Binding-site contacts:
Ligand atom O5' contacts residue ARG131 of chain 36.A at 2.6 Å (salt-bridge).
Ligand atom N3 contacts residue ARG125 of chain 36.A at 3.6 Å (salt-bridge).
Ligand atom C3' contacts residue ARG125 of chain 36.A at 3.3 Å.
Ligand atom C1' contacts residue ARG125 of chain 36.A at 4.2 Å.
Ligand atom P contacts residue ILE23 of chain 31.A at 4.4 Å.
Ligand atom N3 contacts residue ASN16 of chain 31.A at 2.9 Å (h-bond).
Ligand atom C4 contacts residue SER17 of chain 31.A at 4.1 Å.
Ligand atom O5' contacts residue ARG125 of chain 36.A at 3.0 Å (salt-bridge).
Ligand atom O4 contacts residue SER17 of chain 31.A at 3.2 Å.
Ligand atom C5' contacts residue SER77 of chain 36.A at 4.4 Å.
Ligand atom N1 contacts residue ASN16 of chain 31.A at 4.4 Å.
Ligand atom O3' contacts residue ARG125 of chain 36.A at 4.0 Å.
Ligand atom C5 contacts residue THR21 of chain 31.A at 4.3 Å.
Ligand atom N3 contacts residue SER17 of chain 31.A at 4.3 Å.
Ligand atom OP2 contacts residue ILE23 of chain 31.A at 4.5 Å.
Ligand atom O2 contacts residue ASN16 of chain 31.A at 2.5 Å (h-bond).
Ligand atom P contacts residue ARG125 of chain 36.A at 3.7 Å.
Ligand atom OP2 contacts residue ARG131 of chain 36.A at 3.7 Å.
Ligand atom C5' contacts residue ARG125 of chain 36.A at 4.1 Å.
Ligand atom P contacts residue ARG131 of chain 36.A at 3.5 Å.
Ligand atom OP2 contacts residue SER77 of chain 36.A at 4.1 Å.
Ligand atom N1 contacts residue ARG125 of chain 36.A at 3.7 Å.
Ligand atom OP1 contacts residue ARG131 of chain 36.A at 3.4 Å (salt-bridge).
Ligand atom O2 contacts residue ARG125 of chain 36.A at 3.9 Å.
Ligand atom C6 contacts residue ARG125 of chain 36.A at 3.5 Å.
Ligand atom O4 contacts residue ARG125 of chain 36.A at 3.8 Å.
Ligand atom C2 contacts residue ARG125 of chain 36.A at 3.8 Å.
Ligand atom C4 contacts residue ARG125 of chain 36.A at 3.5 Å.
Ligand atom C5' contacts residue ARG131 of chain 36.A at 3.2 Å.
Ligand atom C5 contacts residue ARG125 of chain 36.A at 3.5 Å.
Ligand atom OP1 contacts residue ILE23 of chain 31.A at 4.0 Å.
Ligand atom O4 contacts residue THR21 of chain 31.A at 3.9 Å.
Ligand atom OP1 contacts residue ARG125 of chain 36.A at 2.9 Å (salt-bridge).
Ligand atom C4 contacts residue ASN16 of chain 31.A at 4.1 Å.
Ligand atom C4' contacts residue ARG125 of chain 36.A at 4.4 Å.
Ligand atom C2 contacts residue ASN16 of chain 31.A at 3.0 Å.
Ligand atom OP3 contacts residue ARG125 of chain 36.A at 2.8 Å.
Ligand atom C5' contacts residue MET76 of chain 36.A at 4.3 Å (hydrophobic).
Ligand atom OP3 contacts residue ILE23 of chain 31.A at 4.2 Å.
Ligand atom C2' contacts residue ARG125 of chain 36.A at 3.6 Å.

Sequence of chain 36.A:
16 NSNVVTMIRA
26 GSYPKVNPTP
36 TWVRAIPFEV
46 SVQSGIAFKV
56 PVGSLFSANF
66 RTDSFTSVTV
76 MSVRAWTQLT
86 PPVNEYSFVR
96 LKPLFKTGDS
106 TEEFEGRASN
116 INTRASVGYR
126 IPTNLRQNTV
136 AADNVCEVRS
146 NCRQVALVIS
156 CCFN

Sequence of chain 31.A:
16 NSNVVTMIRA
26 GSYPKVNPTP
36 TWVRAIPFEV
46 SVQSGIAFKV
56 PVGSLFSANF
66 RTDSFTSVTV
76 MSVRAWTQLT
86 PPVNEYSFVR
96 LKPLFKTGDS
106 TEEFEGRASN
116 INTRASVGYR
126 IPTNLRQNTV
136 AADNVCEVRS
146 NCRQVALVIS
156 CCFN

This small molecule binds to this protein.
Small molecule (SMILES): CO[P](=O)(O)O[C@H]1[C@@H](O)[C@H](n2ccc(=O)[nH]c2=O)O[C@@H]1COP(=O)(O)O